This protein binds this small molecule.
Small molecule (SMILES): CC(=O)N[C@H]1[C@H](O[C@H]2[C@H](O)[C@@H](NC(C)=O)CO[C@@H]2CO)O[C@H](CO)[C@@H](O[C@@H]2O[C@H](CO[C@H]3O[C@H](CO[C@H]4O[C@H](CO)[C@@H](O)[C@H](O)[C@@H]4O)[C@@H](O)[C@H](O[C@H]4O[C@H](CO)[C@@H](O)[C@H](O)[C@@H]4O)[C@@H]3O)[C@@H](O)[C@H](O[C@H]3O[C@H](CO)[C@@H](O)[C@H](O)[C@@H]3O[C@H]3O[C@H](CO)[C@@H](O)[C@H](O)[C@@H]3O[C@H]3O[C@H](CO)[C@@H](O)[C@H](O)[C@@H]3O)[C@@H]2O)[C@@H]1O

Sequence of chain 1.R:
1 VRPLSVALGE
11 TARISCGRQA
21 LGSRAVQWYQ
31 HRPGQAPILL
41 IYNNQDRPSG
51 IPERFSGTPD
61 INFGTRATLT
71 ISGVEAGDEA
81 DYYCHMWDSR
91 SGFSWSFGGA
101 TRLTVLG

Sequence of chain 1.O:
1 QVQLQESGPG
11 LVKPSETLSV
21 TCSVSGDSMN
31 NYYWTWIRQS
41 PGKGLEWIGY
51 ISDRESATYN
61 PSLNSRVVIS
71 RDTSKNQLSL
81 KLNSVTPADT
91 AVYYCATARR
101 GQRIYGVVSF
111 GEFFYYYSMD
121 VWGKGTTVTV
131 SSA

Binding-site contacts:
Ligand atom C1 contacts residue ARG103 of chain 1.O at 3.5 Å.
Ligand atom O7 contacts residue VAL107 of chain 1.O at 3.4 Å.
Ligand atom O4 contacts residue GLN45 of chain 1.R at 3.7 Å.
Ligand atom C1 contacts residue HIS275 of chain 1.C at 3.6 Å.
Ligand atom C2 contacts residue GLY106 of chain 1.O at 3.6 Å.
Ligand atom O5 contacts residue ILE353 of chain 1.C at 3.5 Å.
Ligand atom C3 contacts residue HIS275 of chain 1.C at 3.5 Å.
Ligand atom O6 contacts residue TYR105 of chain 1.O at 3.2 Å (h-bond).
Ligand atom O6 contacts residue ASP60 of chain 1.R at 3.6 Å.
Ligand atom O3 contacts residue ASN44 of chain 1.R at 3.5 Å (h-bond).
Ligand atom C3 contacts residue GLN45 of chain 1.R at 3.5 Å.
Ligand atom C7 contacts residue ASN277 of chain 1.C at 3.2 Å.
Ligand atom C4 contacts residue ASP60 of chain 1.R at 3.4 Å.
Ligand atom O6 contacts residue ARG103 of chain 1.O at 2.5 Å (salt-bridge).
Ligand atom O7 contacts residue VAL108 of chain 1.O at 3.1 Å (h-bond).
Ligand atom O3 contacts residue ASP60 of chain 1.R at 2.7 Å (salt-bridge).
Ligand atom O7 contacts residue ASN277 of chain 1.C at 3.3 Å (h-bond).
Ligand atom O6 contacts residue GLY106 of chain 1.O at 3.6 Å.
Ligand atom O2 contacts residue ASP60 of chain 1.R at 3.7 Å.
Ligand atom C4 contacts residue GLY106 of chain 1.O at 3.4 Å.
Ligand atom O4 contacts residue VAL107 of chain 1.O at 3.4 Å.
Ligand atom C5 contacts residue ASN277 of chain 1.C at 3.7 Å.
Ligand atom C1 contacts residue ASN277 of chain 1.C at 1.4 Å.
Ligand atom O4 contacts residue ASN44 of chain 1.R at 3.4 Å (h-bond).
Ligand atom N2 contacts residue ASN277 of chain 1.C at 2.8 Å (h-bond).
Ligand atom C2 contacts residue ASN277 of chain 1.C at 2.4 Å.
Ligand atom C4 contacts residue ASN43 of chain 1.R at 3.6 Å.
Ligand atom O3 contacts residue GLN45 of chain 1.R at 3.7 Å.
Ligand atom O3 contacts residue PRO59 of chain 1.R at 3.4 Å.
Ligand atom O5 contacts residue ASN277 of chain 1.C at 2.4 Å (h-bond).
Ligand atom O6 contacts residue SER23 of chain 1.R at 3.5 Å (h-bond).
Ligand atom O3 contacts residue ILE61 of chain 1.R at 3.4 Å.
Ligand atom C6 contacts residue ASN43 of chain 1.R at 3.5 Å.
Ligand atom O4 contacts residue ASN43 of chain 1.R at 3.1 Å (h-bond).
Ligand atom C3 contacts residue ASP60 of chain 1.R at 3.5 Å.
Ligand atom O5 contacts residue ARG103 of chain 1.O at 3.0 Å (salt-bridge).
Ligand atom O6 contacts residue ARG272 of chain 1.C at 3.5 Å (salt-bridge).
Ligand atom N2 contacts residue HIS275 of chain 1.C at 3.4 Å (h-bond).
Ligand atom C3 contacts residue ILE104 of chain 1.O at 3.4 Å (hydrophobic).
Ligand atom O3 contacts residue GLY106 of chain 1.O at 3.6 Å.

Sequence of chain 1.C:
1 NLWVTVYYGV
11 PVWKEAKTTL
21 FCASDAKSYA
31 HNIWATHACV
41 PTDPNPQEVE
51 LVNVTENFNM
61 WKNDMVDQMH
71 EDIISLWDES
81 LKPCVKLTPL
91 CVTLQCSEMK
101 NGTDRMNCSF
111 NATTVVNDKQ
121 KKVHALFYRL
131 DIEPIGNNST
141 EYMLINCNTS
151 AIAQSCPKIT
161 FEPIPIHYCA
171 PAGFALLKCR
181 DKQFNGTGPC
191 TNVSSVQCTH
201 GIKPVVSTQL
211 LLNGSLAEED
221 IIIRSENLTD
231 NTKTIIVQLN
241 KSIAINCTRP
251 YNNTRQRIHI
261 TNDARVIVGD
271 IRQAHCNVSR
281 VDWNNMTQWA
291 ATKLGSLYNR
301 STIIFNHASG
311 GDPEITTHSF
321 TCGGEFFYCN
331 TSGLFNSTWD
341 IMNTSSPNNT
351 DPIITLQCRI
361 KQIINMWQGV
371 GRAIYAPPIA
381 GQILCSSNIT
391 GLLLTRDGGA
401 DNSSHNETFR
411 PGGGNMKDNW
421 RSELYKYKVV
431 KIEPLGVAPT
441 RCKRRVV